Binding-site contacts:
Ligand atom NH2 contacts residue CYS318 of chain 1.C at 3.5 Å (h-bond).
Ligand atom CD contacts residue HIS190 of chain 1.C at 3.5 Å.
Ligand atom C contacts residue TYR193 of chain 1.C at 3.3 Å (hydrophobic).
Ligand atom CB contacts residue TYR193 of chain 1.C at 3.8 Å (hydrophobic).
Ligand atom CD contacts residue ARG172 of chain 1.C at 3.7 Å.
Ligand atom CG contacts residue THR87 of chain 1.C at 3.6 Å.
Ligand atom CG contacts residue GLU85 of chain 1.C at 3.4 Å.
Ligand atom CB contacts residue THR87 of chain 1.C at 3.3 Å.
Ligand atom N contacts residue GLU85 of chain 1.C at 2.8 Å (salt-bridge).
Ligand atom O contacts residue ARG317 of chain 1.C at 3.1 Å (salt-bridge).
Ligand atom NH2 contacts residue ARG172 of chain 1.C at 3.4 Å (salt-bridge).
Ligand atom N contacts residue THR87 of chain 1.C at 2.9 Å (h-bond).
Ligand atom NE contacts residue GLU85 of chain 1.C at 2.8 Å (salt-bridge).
Ligand atom N contacts residue VAL86 of chain 1.C at 3.0 Å (h-bond).
Ligand atom O contacts residue VAL86 of chain 1.C at 3.8 Å.
Ligand atom CZ contacts residue ARG172 of chain 1.C at 3.3 Å.
Ligand atom CD contacts residue GLU192 of chain 1.C at 3.3 Å.
Ligand atom N contacts residue CYS318 of chain 1.C at 3.4 Å (h-bond).
Ligand atom NH1 contacts residue ARG172 of chain 1.C at 3.4 Å.
Ligand atom CD contacts residue GLU85 of chain 1.C at 3.6 Å.
Ligand atom CA contacts residue CYS318 of chain 1.C at 3.4 Å (hydrophobic).
Ligand atom OXT contacts residue ARG317 of chain 1.C at 2.8 Å (salt-bridge).
Ligand atom CZ contacts residue GLU85 of chain 1.C at 3.7 Å.
Ligand atom NH1 contacts residue TYR193 of chain 1.C at 3.7 Å.
Ligand atom OXT contacts residue TYR193 of chain 1.C at 2.8 Å (h-bond).
Ligand atom C contacts residue ARG317 of chain 1.C at 3.6 Å.
Ligand atom NH1 contacts residue GLU192 of chain 1.C at 2.9 Å (salt-bridge).
Ligand atom NH2 contacts residue PHE315 of chain 1.C at 3.5 Å.
Ligand atom NE contacts residue ARG172 of chain 1.C at 3.3 Å (salt-bridge).
Ligand atom CA contacts residue TYR193 of chain 1.C at 3.3 Å (hydrophobic).
Ligand atom NH2 contacts residue TYR193 of chain 1.C at 3.8 Å.
Ligand atom CZ contacts residue TYR193 of chain 1.C at 3.4 Å (hydrophobic).
Ligand atom CD contacts residue TYR193 of chain 1.C at 3.8 Å (hydrophobic).
Ligand atom NH2 contacts residue GLU85 of chain 1.C at 3.7 Å.
Ligand atom CG contacts residue HIS190 of chain 1.C at 3.5 Å.
Ligand atom NE contacts residue TYR193 of chain 1.C at 3.4 Å (h-bond).
Ligand atom CA contacts residue GLU85 of chain 1.C at 3.5 Å.
Ligand atom CB contacts residue HIS190 of chain 1.C at 3.5 Å.
Ligand atom CA contacts residue THR87 of chain 1.C at 3.6 Å.
Ligand atom CD contacts residue AKG1 of chain 1.L at 3.8 Å.

The small molecule below binds the protein below.
Small molecule (SMILES): NC(=[NH2+])NCCC[C@H](N)C(=O)O

Sequence of chain 1.C:
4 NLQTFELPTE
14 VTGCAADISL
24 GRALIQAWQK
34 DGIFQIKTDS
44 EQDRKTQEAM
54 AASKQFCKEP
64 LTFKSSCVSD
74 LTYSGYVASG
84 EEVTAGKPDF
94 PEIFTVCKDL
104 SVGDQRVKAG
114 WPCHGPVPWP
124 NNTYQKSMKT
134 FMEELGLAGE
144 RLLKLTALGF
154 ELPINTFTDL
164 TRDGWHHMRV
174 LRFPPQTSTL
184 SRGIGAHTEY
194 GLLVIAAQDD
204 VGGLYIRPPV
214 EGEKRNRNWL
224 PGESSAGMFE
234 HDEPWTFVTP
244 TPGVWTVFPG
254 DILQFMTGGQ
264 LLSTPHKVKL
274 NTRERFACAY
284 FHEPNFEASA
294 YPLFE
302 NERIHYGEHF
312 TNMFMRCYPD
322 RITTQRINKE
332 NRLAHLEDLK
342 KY